This protein binds this small molecule.
Small molecule (SMILES): CN1[C@@H](CC(=O)c2ccccc2)CCC[C@H]1C[C@H](O)c1ccccc1

Sequence of chain 1.C:
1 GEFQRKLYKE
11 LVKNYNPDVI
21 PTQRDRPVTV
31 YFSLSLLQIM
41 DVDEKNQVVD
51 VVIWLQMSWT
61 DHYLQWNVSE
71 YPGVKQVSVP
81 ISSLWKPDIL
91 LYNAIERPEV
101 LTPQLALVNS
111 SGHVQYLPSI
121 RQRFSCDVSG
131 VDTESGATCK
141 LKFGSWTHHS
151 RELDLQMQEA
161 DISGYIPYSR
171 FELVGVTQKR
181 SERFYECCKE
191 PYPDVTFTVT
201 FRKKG

Sequence of chain 1.D:
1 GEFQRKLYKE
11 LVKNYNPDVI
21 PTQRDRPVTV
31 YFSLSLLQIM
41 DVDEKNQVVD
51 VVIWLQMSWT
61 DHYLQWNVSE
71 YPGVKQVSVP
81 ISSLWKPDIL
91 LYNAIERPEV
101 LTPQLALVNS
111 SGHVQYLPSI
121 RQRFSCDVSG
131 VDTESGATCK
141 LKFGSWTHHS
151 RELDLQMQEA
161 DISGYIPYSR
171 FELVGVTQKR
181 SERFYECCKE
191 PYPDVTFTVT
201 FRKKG

Binding-site contacts:
Ligand atom C18 contacts residue TRP146 of chain 1.C at 3.3 Å (hydrophobic).
Ligand atom O2 contacts residue THR147 of chain 1.C at 3.9 Å.
Ligand atom C13 contacts residue TYR192 of chain 1.C at 4.0 Å (hydrophobic).
Ligand atom C10 contacts residue GLN115 of chain 1.D at 3.6 Å.
Ligand atom C21 contacts residue LEU107 of chain 1.D at 4.1 Å (hydrophobic).
Ligand atom C7 contacts residue TRP146 of chain 1.C at 3.7 Å (hydrophobic).
Ligand atom C5 contacts residue LEU37 of chain 1.D at 4.2 Å (hydrophobic).
Ligand atom C20 contacts residue TRP146 of chain 1.C at 3.5 Å (hydrophobic).
Ligand atom C15 contacts residue TYR92 of chain 1.C at 3.5 Å (hydrophobic).
Ligand atom C18 contacts residue THR147 of chain 1.C at 3.9 Å.
Ligand atom C12 contacts residue TYR92 of chain 1.C at 3.6 Å (hydrophobic).
Ligand atom C16 contacts residue TRP146 of chain 1.C at 3.1 Å (hydrophobic).
Ligand atom C4 contacts residue TYR92 of chain 1.C at 4.0 Å (hydrophobic).
Ligand atom C4 contacts residue TRP146 of chain 1.C at 3.4 Å (hydrophobic).
Ligand atom C3 contacts residue TYR92 of chain 1.C at 4.1 Å (hydrophobic).
Ligand atom C17 contacts residue LEU107 of chain 1.D at 3.9 Å (hydrophobic).
Ligand atom C21 contacts residue GLN115 of chain 1.D at 3.3 Å.
Ligand atom C8 contacts residue TRP54 of chain 1.D at 3.8 Å (hydrophobic).
Ligand atom C9 contacts residue TRP146 of chain 1.C at 4.0 Å (hydrophobic).
Ligand atom C20 contacts residue THR147 of chain 1.C at 4.0 Å.
Ligand atom C10 contacts residue LEU107 of chain 1.D at 3.7 Å (hydrophobic).
Ligand atom C11 contacts residue TRP146 of chain 1.C at 3.9 Å (hydrophobic).
Ligand atom O1 contacts residue TYR92 of chain 1.C at 4.1 Å.
Ligand atom C13 contacts residue TRP146 of chain 1.C at 3.9 Å (hydrophobic).
Ligand atom C10 contacts residue LEU117 of chain 1.D at 3.5 Å (hydrophobic).
Ligand atom C4 contacts residue TRP54 of chain 1.D at 4.0 Å (hydrophobic).
Ligand atom C21 contacts residue LEU117 of chain 1.D at 3.7 Å (hydrophobic).
Ligand atom O1 contacts residue TYR185 of chain 1.C at 3.3 Å.
Ligand atom C22 contacts residue TYR185 of chain 1.C at 4.2 Å (hydrophobic).
Ligand atom C1 contacts residue TYR92 of chain 1.C at 4.0 Å (hydrophobic).
Ligand atom C17 contacts residue LEU117 of chain 1.D at 4.0 Å (hydrophobic).
Ligand atom C20 contacts residue LEU105 of chain 1.D at 4.0 Å (hydrophobic).
Ligand atom C22 contacts residue CYS187 of chain 1.C at 3.9 Å (hydrophobic).
Ligand atom C14 contacts residue TRP146 of chain 1.C at 4.1 Å (hydrophobic).
Ligand atom C19 contacts residue LEU117 of chain 1.D at 3.5 Å (hydrophobic).
Ligand atom C6 contacts residue LEU37 of chain 1.D at 3.8 Å (hydrophobic).
Ligand atom C17 contacts residue TRP146 of chain 1.C at 3.6 Å (hydrophobic).
Ligand atom O2 contacts residue TRP146 of chain 1.C at 1.8 Å (h-bond).
Ligand atom C12 contacts residue TYR185 of chain 1.C at 4.0 Å (hydrophobic).
Ligand atom C19 contacts residue LEU107 of chain 1.D at 3.4 Å (hydrophobic).